Sequence of chain 1.D:
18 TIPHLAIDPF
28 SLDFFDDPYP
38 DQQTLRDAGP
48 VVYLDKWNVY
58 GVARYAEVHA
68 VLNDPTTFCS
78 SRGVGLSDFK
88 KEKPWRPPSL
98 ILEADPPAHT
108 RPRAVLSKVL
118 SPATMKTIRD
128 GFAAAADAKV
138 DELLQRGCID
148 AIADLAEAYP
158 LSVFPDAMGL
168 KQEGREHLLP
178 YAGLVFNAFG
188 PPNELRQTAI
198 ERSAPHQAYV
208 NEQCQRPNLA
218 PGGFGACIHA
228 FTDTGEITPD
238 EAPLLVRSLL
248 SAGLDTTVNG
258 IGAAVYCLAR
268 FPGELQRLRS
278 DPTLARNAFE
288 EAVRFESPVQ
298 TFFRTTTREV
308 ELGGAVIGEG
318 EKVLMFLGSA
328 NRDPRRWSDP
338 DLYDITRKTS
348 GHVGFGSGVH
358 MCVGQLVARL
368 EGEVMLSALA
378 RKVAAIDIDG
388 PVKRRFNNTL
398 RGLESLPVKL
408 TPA

The small molecule below binds the protein below.
Small molecule (SMILES): O=C(O)c1ccc2cc[nH]c2c1

Binding-site contacts:
Ligand atom C12 contacts residue ILE385 of chain 1.D at 3.5 Å (hydrophobic).
Ligand atom C4 contacts residue ILE385 of chain 1.D at 3.7 Å (hydrophobic).
Ligand atom C8 contacts residue GLY387 of chain 1.D at 3.7 Å.
Ligand atom C2 contacts residue ILE385 of chain 1.D at 4.1 Å (hydrophobic).
Ligand atom C11 contacts residue ILE385 of chain 1.D at 3.6 Å (hydrophobic).
Ligand atom O1 contacts residue VAL389 of chain 1.D at 4.4 Å.
Ligand atom O1 contacts residue ARG267 of chain 1.D at 3.7 Å.
Ligand atom C11 contacts residue GLY387 of chain 1.D at 4.5 Å.
Ligand atom N10 contacts residue ILE385 of chain 1.D at 3.7 Å.
Ligand atom C9 contacts residue ASP386 of chain 1.D at 4.2 Å.
Ligand atom C9 contacts residue GLY387 of chain 1.D at 4.0 Å.
Ligand atom O3 contacts residue ILE385 of chain 1.D at 3.8 Å.
Ligand atom C5 contacts residue VAL389 of chain 1.D at 4.0 Å (hydrophobic).
Ligand atom C7 contacts residue ILE385 of chain 1.D at 4.1 Å (hydrophobic).
Ligand atom C6 contacts residue GLY387 of chain 1.D at 3.8 Å.
Ligand atom C2 contacts residue ARG267 of chain 1.D at 3.9 Å.
Ligand atom C6 contacts residue ILE385 of chain 1.D at 4.3 Å (hydrophobic).
Ligand atom O1 contacts residue TYR263 of chain 1.D at 4.2 Å.
Ligand atom C6 contacts residue VAL389 of chain 1.D at 4.5 Å (hydrophobic).
Ligand atom O3 contacts residue ARG267 of chain 1.D at 3.1 Å (salt-bridge).
Ligand atom C7 contacts residue GLY387 of chain 1.D at 3.7 Å.
Ligand atom C9 contacts residue ILE385 of chain 1.D at 4.3 Å (hydrophobic).
Ligand atom C5 contacts residue ILE385 of chain 1.D at 4.1 Å (hydrophobic).